Sequence of chain 1.D:
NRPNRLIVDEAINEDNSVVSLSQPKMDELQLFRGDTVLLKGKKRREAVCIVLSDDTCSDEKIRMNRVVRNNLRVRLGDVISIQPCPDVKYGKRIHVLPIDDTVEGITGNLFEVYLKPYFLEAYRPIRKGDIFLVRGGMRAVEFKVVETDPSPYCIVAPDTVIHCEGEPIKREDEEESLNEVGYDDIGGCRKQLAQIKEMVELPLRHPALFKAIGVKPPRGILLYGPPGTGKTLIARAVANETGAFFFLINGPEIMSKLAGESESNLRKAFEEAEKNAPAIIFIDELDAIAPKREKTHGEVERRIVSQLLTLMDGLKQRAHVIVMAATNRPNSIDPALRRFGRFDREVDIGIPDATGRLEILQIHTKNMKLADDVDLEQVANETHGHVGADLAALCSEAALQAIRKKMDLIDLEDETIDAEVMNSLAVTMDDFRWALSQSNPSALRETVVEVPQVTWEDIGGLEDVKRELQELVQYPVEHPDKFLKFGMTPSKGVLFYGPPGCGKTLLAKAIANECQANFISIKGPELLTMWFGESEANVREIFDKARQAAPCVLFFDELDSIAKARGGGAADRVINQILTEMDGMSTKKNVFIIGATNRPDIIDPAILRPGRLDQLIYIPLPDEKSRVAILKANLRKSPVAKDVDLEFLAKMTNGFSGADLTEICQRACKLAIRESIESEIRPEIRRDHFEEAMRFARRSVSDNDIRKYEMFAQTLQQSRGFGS

Sequence of chain 1.E:
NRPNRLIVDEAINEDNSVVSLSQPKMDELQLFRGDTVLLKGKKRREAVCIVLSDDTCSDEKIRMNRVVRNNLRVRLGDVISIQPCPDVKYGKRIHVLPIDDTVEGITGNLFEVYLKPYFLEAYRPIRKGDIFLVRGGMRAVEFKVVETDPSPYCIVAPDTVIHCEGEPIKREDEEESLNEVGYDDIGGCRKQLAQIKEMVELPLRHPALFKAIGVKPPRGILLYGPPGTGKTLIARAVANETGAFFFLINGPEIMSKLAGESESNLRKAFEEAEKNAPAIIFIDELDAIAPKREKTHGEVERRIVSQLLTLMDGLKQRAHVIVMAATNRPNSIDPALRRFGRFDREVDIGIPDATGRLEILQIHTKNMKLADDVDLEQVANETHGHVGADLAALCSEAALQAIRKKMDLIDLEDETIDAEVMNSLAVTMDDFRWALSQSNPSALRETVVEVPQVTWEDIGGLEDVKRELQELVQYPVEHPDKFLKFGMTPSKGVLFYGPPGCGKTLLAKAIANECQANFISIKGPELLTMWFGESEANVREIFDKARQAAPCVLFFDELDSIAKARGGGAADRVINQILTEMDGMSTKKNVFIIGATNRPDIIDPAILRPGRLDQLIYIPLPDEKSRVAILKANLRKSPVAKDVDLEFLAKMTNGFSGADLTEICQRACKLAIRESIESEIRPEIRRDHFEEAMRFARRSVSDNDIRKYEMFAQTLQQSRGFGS

Binding-site contacts:
Ligand atom C8 contacts residue ALA684 of chain 1.D at 3.5 Å (hydrophobic).
Ligand atom O2G contacts residue MG1 of chain 1.BA at 2.0 Å.
Ligand atom S1G contacts residue ARG745 of chain 1.E at 3.0 Å (salt-bridge).
Ligand atom O1A contacts residue LEU525 of chain 1.D at 3.0 Å (h-bond).
Ligand atom C2 contacts residue ASP477 of chain 1.D at 3.2 Å.
Ligand atom S1G contacts residue GLY520 of chain 1.D at 3.4 Å.
Ligand atom O2B contacts residue THR524 of chain 1.D at 3.1 Å (h-bond).
Ligand atom O4' contacts residue ALA684 of chain 1.D at 3.3 Å.
Ligand atom O1B contacts residue LYS523 of chain 1.D at 2.7 Å (salt-bridge).
Ligand atom O3A contacts residue CYS521 of chain 1.D at 3.5 Å (h-bond).
Ligand atom PG contacts residue GLY520 of chain 1.D at 3.5 Å.
Ligand atom C4 contacts residue LEU525 of chain 1.D at 3.4 Å (hydrophobic).
Ligand atom PG contacts residue MG1 of chain 1.BA at 3.4 Å.
Ligand atom N1 contacts residue ASP477 of chain 1.D at 3.5 Å (salt-bridge).
Ligand atom O3B contacts residue GLY520 of chain 1.D at 2.6 Å (h-bond).
Ligand atom O2' contacts residue THR687 of chain 1.D at 3.0 Å (h-bond).
Ligand atom O1A contacts residue GLY522 of chain 1.D at 3.4 Å.
Ligand atom O2A contacts residue THR524 of chain 1.D at 3.3 Å (h-bond).
Ligand atom O2A contacts residue MG1 of chain 1.BA at 2.1 Å.
Ligand atom PB contacts residue MG1 of chain 1.BA at 3.2 Å.
Ligand atom C8 contacts residue GLY683 of chain 1.D at 3.5 Å.
Ligand atom PB contacts residue LYS523 of chain 1.D at 3.6 Å.
Ligand atom O3G contacts residue ARG745 of chain 1.E at 2.8 Å (salt-bridge).
Ligand atom N7 contacts residue CYS521 of chain 1.D at 3.3 Å.
Ligand atom O2B contacts residue MG1 of chain 1.BA at 2.0 Å.
Ligand atom C1' contacts residue THR687 of chain 1.D at 3.5 Å.
Ligand atom C5 contacts residue LEU525 of chain 1.D at 3.5 Å (hydrophobic).
Ligand atom O1B contacts residue GLY522 of chain 1.D at 3.6 Å (h-bond).
Ligand atom PG contacts residue ARG745 of chain 1.E at 3.5 Å.
Ligand atom O1A contacts residue THR524 of chain 1.D at 3.3 Å (h-bond).
Ligand atom O1B contacts residue CYS521 of chain 1.D at 3.6 Å (h-bond).
Ligand atom O3A contacts residue LYS523 of chain 1.D at 3.2 Å (salt-bridge).
Ligand atom PA contacts residue MG1 of chain 1.BA at 3.4 Å.
Ligand atom N9 contacts residue GLY683 of chain 1.D at 3.6 Å.
Ligand atom N1 contacts residue GLY479 of chain 1.D at 3.3 Å (h-bond).
Ligand atom N7 contacts residue GLY683 of chain 1.D at 3.6 Å.
Ligand atom N7 contacts residue GLY522 of chain 1.D at 3.4 Å (h-bond).
Ligand atom C8 contacts residue GLY520 of chain 1.D at 3.6 Å.
Ligand atom N6 contacts residue GLY479 of chain 1.D at 3.3 Å (h-bond).
Ligand atom O3A contacts residue GLY522 of chain 1.D at 2.9 Å (h-bond).

The small molecule below binds the protein below.
Small molecule (SMILES): Nc1ncnc2c1ncn2[C@@H]1O[C@H](COP(=O)(O)OP(=O)(O)OP(O)(O)=S)[C@@H](O)[C@H]1O